The protein below binds the small molecule below.
Small molecule (SMILES): CC(C)C[C@H](NC(=O)CN)C(=O)N[C@H](C(=O)N[C@H](C(=O)NCC(=O)N[C@@H](CO)C(=O)N[C@@H](CC(C)C)C(=O)N[C@@H](CCCN=C(N)N)C(=O)NCC=O)C(C)C)[C@@H](C)O

Sequence of chain 17.A:
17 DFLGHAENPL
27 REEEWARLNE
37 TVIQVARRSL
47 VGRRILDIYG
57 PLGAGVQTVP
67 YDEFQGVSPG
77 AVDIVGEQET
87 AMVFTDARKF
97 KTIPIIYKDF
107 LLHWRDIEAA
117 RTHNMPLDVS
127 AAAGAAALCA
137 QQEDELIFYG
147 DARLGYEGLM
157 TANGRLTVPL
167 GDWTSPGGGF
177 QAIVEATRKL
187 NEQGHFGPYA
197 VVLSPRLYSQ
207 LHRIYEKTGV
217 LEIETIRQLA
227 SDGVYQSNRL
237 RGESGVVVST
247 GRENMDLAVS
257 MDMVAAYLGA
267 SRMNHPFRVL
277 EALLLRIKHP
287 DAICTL

Binding-site contacts:
Ligand atom CB contacts residue ILE39 of chain 17.A at 3.6 Å (hydrophobic).
Ligand atom C contacts residue ILE39 of chain 17.A at 3.6 Å (hydrophobic).
Ligand atom O contacts residue ARG43 of chain 17.A at 3.0 Å (salt-bridge).
Ligand atom CD contacts residue ARG50 of chain 17.A at 3.6 Å.
Ligand atom N contacts residue ASP258 of chain 17.A at 2.8 Å (salt-bridge).
Ligand atom CA contacts residue ARG50 of chain 17.A at 3.5 Å.
Ligand atom OG1 contacts residue ASP258 of chain 17.A at 3.3 Å.
Ligand atom CG2 contacts residue MET259 of chain 17.A at 3.7 Å (hydrophobic).
Ligand atom NH2 contacts residue ARG50 of chain 17.A at 3.3 Å (salt-bridge).
Ligand atom N contacts residue ARG49 of chain 17.A at 3.0 Å (salt-bridge).
Ligand atom N contacts residue ARG49 of chain 17.A at 3.6 Å.
Ligand atom O contacts residue ILE39 of chain 17.A at 3.6 Å.
Ligand atom CB contacts residue MET259 of chain 17.A at 3.8 Å (hydrophobic).
Ligand atom CB contacts residue ASP258 of chain 17.A at 3.5 Å.
Ligand atom OG1 contacts residue MET259 of chain 17.A at 2.8 Å (h-bond).
Ligand atom CD2 contacts residue ASP258 of chain 17.A at 3.5 Å.
Ligand atom C contacts residue ASP258 of chain 17.A at 3.7 Å.
Ligand atom CA contacts residue ARG49 of chain 17.A at 3.5 Å.
Ligand atom O contacts residue ARG43 of chain 17.A at 3.1 Å (salt-bridge).
Ligand atom CA contacts residue ASP258 of chain 17.A at 3.7 Å.
Ligand atom NH1 contacts residue THR246 of chain 17.A at 3.0 Å (h-bond).
Ligand atom NH1 contacts residue ASP228 of chain 17.A at 2.7 Å (salt-bridge).
Ligand atom C contacts residue ARG49 of chain 17.A at 3.4 Å.
Ligand atom NE contacts residue ASP53 of chain 17.A at 3.7 Å.
Ligand atom N contacts residue ASP258 of chain 17.A at 3.0 Å (salt-bridge).
Ligand atom CB contacts residue ASP258 of chain 17.A at 3.7 Å.
Ligand atom N contacts residue ARG49 of chain 17.A at 3.6 Å.
Ligand atom O contacts residue ARG50 of chain 17.A at 3.6 Å.
Ligand atom CB contacts residue ARG50 of chain 17.A at 3.7 Å.
Ligand atom C contacts residue ASP258 of chain 17.A at 3.6 Å.
Ligand atom CD2 contacts residue ARG43 of chain 17.A at 3.7 Å.
Ligand atom CA contacts residue ASP258 of chain 17.A at 3.5 Å.
Ligand atom N contacts residue ILE39 of chain 17.A at 3.7 Å.
Ligand atom CA contacts residue ASP258 of chain 17.A at 3.7 Å.
Ligand atom O contacts residue ARG49 of chain 17.A at 3.1 Å (salt-bridge).
Ligand atom CB contacts residue ARG49 of chain 17.A at 3.5 Å.
Ligand atom CD contacts residue LEU52 of chain 17.A at 3.5 Å (hydrophobic).
Ligand atom N contacts residue ASP258 of chain 17.A at 2.9 Å (salt-bridge).
Ligand atom CG2 contacts residue ALA42 of chain 17.A at 3.7 Å (hydrophobic).
Ligand atom OG1 contacts residue ILE39 of chain 17.A at 3.5 Å.